Sequence of chain 1.D:
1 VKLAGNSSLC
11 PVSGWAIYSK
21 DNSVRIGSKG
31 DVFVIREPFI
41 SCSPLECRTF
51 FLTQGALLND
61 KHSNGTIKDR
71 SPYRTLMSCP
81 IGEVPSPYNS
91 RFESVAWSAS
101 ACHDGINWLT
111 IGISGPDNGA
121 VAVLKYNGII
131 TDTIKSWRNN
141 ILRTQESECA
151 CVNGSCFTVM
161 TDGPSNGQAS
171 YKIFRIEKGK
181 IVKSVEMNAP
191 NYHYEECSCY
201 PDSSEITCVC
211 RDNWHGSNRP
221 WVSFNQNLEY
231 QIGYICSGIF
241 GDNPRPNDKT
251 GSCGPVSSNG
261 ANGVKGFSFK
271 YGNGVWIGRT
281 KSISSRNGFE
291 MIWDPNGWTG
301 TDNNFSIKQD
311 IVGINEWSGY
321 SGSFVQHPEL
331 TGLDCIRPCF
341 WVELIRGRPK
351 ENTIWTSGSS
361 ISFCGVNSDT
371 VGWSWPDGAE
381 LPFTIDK

The small molecule below binds the protein below.
Small molecule (SMILES): CC(=O)N[C@@H]1[C@@H](O)[C@H](O)[C@@H](CO)O[C@H]1O

Binding-site contacts:
Ligand atom N2 contacts residue ASN6 of chain 1.D at 2.8 Å (h-bond).
Ligand atom C4 contacts residue ASN6 of chain 1.D at 4.1 Å.
Ligand atom C5 contacts residue ASN6 of chain 1.D at 3.6 Å.
Ligand atom C2 contacts residue ASN6 of chain 1.D at 2.3 Å.
Ligand atom C7 contacts residue ASN6 of chain 1.D at 3.1 Å.
Ligand atom C8 contacts residue ASN6 of chain 1.D at 3.2 Å.
Ligand atom C3 contacts residue ASN6 of chain 1.D at 3.7 Å.
Ligand atom C1 contacts residue ASN6 of chain 1.D at 1.4 Å.
Ligand atom O5 contacts residue ALA4 of chain 1.D at 4.2 Å.
Ligand atom O7 contacts residue ASN6 of chain 1.D at 4.0 Å.
Ligand atom O5 contacts residue ASN6 of chain 1.D at 2.4 Å (h-bond).
Ligand atom C1 contacts residue ALA4 of chain 1.D at 4.5 Å (hydrophobic).